Binding-site contacts:
Ligand atom N2 contacts residue LEU10 of chain 2.B at 4.3 Å.
Ligand atom C5 contacts residue ASN12 of chain 2.B at 3.6 Å.
Ligand atom O7 contacts residue ASN12 of chain 2.B at 3.4 Å (h-bond).
Ligand atom C7 contacts residue GLY278 of chain 2.B at 4.4 Å.
Ligand atom N2 contacts residue ASN12 of chain 2.B at 2.8 Å (h-bond).
Ligand atom C5 contacts residue GLY278 of chain 2.B at 3.9 Å.
Ligand atom C6 contacts residue GLY278 of chain 2.B at 3.8 Å.
Ligand atom O5 contacts residue ASN12 of chain 2.B at 2.4 Å (h-bond).
Ligand atom C2 contacts residue ASN12 of chain 2.B at 2.2 Å.
Ligand atom C8 contacts residue PRO9 of chain 2.B at 3.9 Å (hydrophobic).
Ligand atom C4 contacts residue ASN12 of chain 2.B at 4.1 Å.
Ligand atom C8 contacts residue ASN279 of chain 2.B at 3.2 Å.
Ligand atom C8 contacts residue CYS341 of chain 2.B at 4.3 Å (hydrophobic).
Ligand atom C8 contacts residue GLY278 of chain 2.B at 3.9 Å.
Ligand atom C7 contacts residue LEU10 of chain 2.B at 4.3 Å (hydrophobic).
Ligand atom C8 contacts residue LEU10 of chain 2.B at 3.4 Å (hydrophobic).
Ligand atom C8 contacts residue CYS11 of chain 2.B at 4.4 Å (hydrophobic).
Ligand atom C1 contacts residue ASN12 of chain 2.B at 1.4 Å.
Ligand atom C7 contacts residue ASN12 of chain 2.B at 3.2 Å.
Ligand atom C8 contacts residue ASN12 of chain 2.B at 4.3 Å.
Ligand atom C3 contacts residue ASN12 of chain 2.B at 3.7 Å.

A small-molecule ligand and the protein it binds are described below.
Small molecule (SMILES): CC(=O)N[C@H]1[C@H](O[C@H]2[C@H](O)[C@@H](NC(C)=O)CO[C@@H]2CO)O[C@H](CO)[C@@H](O)[C@@H]1O

Sequence of chain 2.B:
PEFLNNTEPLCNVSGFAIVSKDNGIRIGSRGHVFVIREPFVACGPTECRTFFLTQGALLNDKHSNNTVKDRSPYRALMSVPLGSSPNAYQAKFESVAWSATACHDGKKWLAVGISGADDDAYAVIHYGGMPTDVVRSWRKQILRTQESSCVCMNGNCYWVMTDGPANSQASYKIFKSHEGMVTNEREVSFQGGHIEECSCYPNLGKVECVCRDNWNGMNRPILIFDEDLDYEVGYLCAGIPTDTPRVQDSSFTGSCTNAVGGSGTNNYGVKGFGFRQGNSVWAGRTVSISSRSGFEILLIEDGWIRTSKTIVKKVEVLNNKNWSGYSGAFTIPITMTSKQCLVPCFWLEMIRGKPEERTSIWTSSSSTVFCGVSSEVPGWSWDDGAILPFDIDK